Binding-site contacts:
Ligand atom C15 contacts residue GLU134 of chain 1.A at 3.7 Å.
Ligand atom C13 contacts residue TYR20 of chain 1.A at 3.5 Å (hydrophobic).
Ligand atom C17 contacts residue ALA36 of chain 1.A at 3.4 Å (hydrophobic).
Ligand atom C16 contacts residue ASP148 of chain 1.A at 3.2 Å.
Ligand atom C17 contacts residue CYS87 of chain 1.A at 3.8 Å (hydrophobic).
Ligand atom C8 contacts residue LEU15 of chain 1.A at 3.8 Å (hydrophobic).
Ligand atom N3 contacts residue LEU137 of chain 1.A at 3.3 Å.
Ligand atom C2 contacts residue GLY90 of chain 1.A at 3.7 Å.
Ligand atom O2 contacts residue TYR86 of chain 1.A at 3.5 Å.
Ligand atom C11 contacts residue LEU137 of chain 1.A at 3.9 Å (hydrophobic).
Ligand atom O2 contacts residue ALA36 of chain 1.A at 3.6 Å.
Ligand atom C1 contacts residue TYR86 of chain 1.A at 3.9 Å (hydrophobic).
Ligand atom C12 contacts residue ASP148 of chain 1.A at 3.5 Å.
Ligand atom N4 contacts residue ALA36 of chain 1.A at 3.4 Å.
Ligand atom O1 contacts residue LEU137 of chain 1.A at 3.6 Å.
Ligand atom C1 contacts residue SER88 of chain 1.A at 3.4 Å.
Ligand atom C17 contacts residue GLU85 of chain 1.A at 3.7 Å.
Ligand atom C17 contacts residue LEU137 of chain 1.A at 3.6 Å (hydrophobic).
Ligand atom N2 contacts residue GLU134 of chain 1.A at 2.8 Å (salt-bridge).
Ligand atom C16 contacts residue GLU134 of chain 1.A at 3.0 Å.
Ligand atom O2 contacts residue CYS87 of chain 1.A at 2.8 Å (h-bond).
Ligand atom C9 contacts residue LEU137 of chain 1.A at 3.6 Å (hydrophobic).
Ligand atom N4 contacts residue GLU85 of chain 1.A at 3.0 Å (salt-bridge).
Ligand atom C10 contacts residue LEU137 of chain 1.A at 3.9 Å (hydrophobic).
Ligand atom C7 contacts residue LEU15 of chain 1.A at 3.8 Å (hydrophobic).
Ligand atom N4 contacts residue LEU137 of chain 1.A at 3.7 Å.
Ligand atom C2 contacts residue CYS87 of chain 1.A at 3.3 Å (hydrophobic).
Ligand atom S1 contacts residue LEU15 of chain 1.A at 3.8 Å.
Ligand atom C16 contacts residue GLU91 of chain 1.A at 3.4 Å.
Ligand atom N2 contacts residue ASP148 of chain 1.A at 2.8 Å (salt-bridge).
Ligand atom C3 contacts residue GLY90 of chain 1.A at 3.9 Å.
Ligand atom C14 contacts residue TYR20 of chain 1.A at 3.7 Å (hydrophobic).
Ligand atom C4 contacts residue LEU15 of chain 1.A at 3.5 Å (hydrophobic).
Ligand atom O1 contacts residue VAL23 of chain 1.A at 3.9 Å.
Ligand atom C14 contacts residue ASP148 of chain 1.A at 3.9 Å.
Ligand atom N2 contacts residue ASN135 of chain 1.A at 3.0 Å (h-bond).
Ligand atom C15 contacts residue ASN135 of chain 1.A at 3.4 Å.
Ligand atom C2 contacts residue TYR86 of chain 1.A at 3.9 Å (hydrophobic).
Ligand atom C15 contacts residue ASP148 of chain 1.A at 3.8 Å.
Ligand atom O2 contacts residue GLU85 of chain 1.A at 3.5 Å (salt-bridge).

Sequence of chain 1.A:
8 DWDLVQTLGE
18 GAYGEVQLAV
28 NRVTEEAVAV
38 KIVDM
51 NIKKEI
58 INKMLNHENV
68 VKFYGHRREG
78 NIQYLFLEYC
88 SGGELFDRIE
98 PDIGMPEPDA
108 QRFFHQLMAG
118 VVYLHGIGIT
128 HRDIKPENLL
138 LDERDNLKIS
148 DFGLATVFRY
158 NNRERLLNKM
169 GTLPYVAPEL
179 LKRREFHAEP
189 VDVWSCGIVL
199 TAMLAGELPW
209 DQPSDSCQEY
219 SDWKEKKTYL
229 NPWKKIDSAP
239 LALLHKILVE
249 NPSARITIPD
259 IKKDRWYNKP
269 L

A protein and the small-molecule ligand that binds it are described below.
Small molecule (SMILES): NC(=O)Nc1cc(-c2cccc(F)c2)sc1C(=O)N[C@H]1CCCNC1